This small molecule binds to this protein.
Small molecule (SMILES): O=C[C@H](O)COP(=O)(O)O

Sequence of chain 2.B:
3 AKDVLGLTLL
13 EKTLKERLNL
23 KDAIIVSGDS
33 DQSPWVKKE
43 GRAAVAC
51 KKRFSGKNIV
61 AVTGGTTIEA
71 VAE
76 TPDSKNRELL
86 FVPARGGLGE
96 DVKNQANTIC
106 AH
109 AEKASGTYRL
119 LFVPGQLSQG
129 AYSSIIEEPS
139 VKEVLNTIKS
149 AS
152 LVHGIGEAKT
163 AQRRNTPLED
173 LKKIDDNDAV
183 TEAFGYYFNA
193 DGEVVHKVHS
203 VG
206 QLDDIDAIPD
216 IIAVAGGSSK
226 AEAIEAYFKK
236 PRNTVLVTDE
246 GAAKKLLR

Binding-site contacts:
Ligand atom C2 contacts residue MSE162 of chain 2.B at 3.8 Å.
Ligand atom O3P contacts residue LYS225 of chain 2.B at 3.8 Å.
Ligand atom O2 contacts residue MSE162 of chain 2.B at 3.6 Å.
Ligand atom O2 contacts residue ARG166 of chain 2.B at 4.2 Å.
Ligand atom C3 contacts residue ARG165 of chain 2.B at 4.0 Å.
Ligand atom O1P contacts residue MSE162 of chain 2.B at 3.8 Å.
Ligand atom O2 contacts residue GLY65 of chain 2.B at 3.7 Å.
Ligand atom C1 contacts residue GLY155 of chain 2.B at 3.7 Å.
Ligand atom C1 contacts residue ILE156 of chain 2.B at 3.7 Å (hydrophobic).
Ligand atom O4P contacts residue THR66 of chain 2.B at 2.8 Å (h-bond).
Ligand atom O2 contacts residue ARG165 of chain 2.B at 3.4 Å (salt-bridge).
Ligand atom O4P contacts residue THR67 of chain 2.B at 4.1 Å.
Ligand atom P contacts residue ARG165 of chain 2.B at 3.8 Å.
Ligand atom O3P contacts residue THR66 of chain 2.B at 3.4 Å (h-bond).
Ligand atom O2 contacts residue GLU95 of chain 2.B at 4.1 Å.
Ligand atom O1P contacts residue GLY65 of chain 2.B at 3.7 Å.
Ligand atom C3 contacts residue ILE156 of chain 2.B at 4.2 Å (hydrophobic).
Ligand atom C3 contacts residue GLY157 of chain 2.B at 4.2 Å.
Ligand atom O1P contacts residue THR66 of chain 2.B at 4.0 Å.
Ligand atom O1P contacts residue ARG165 of chain 2.B at 3.2 Å (salt-bridge).
Ligand atom C1 contacts residue MSE162 of chain 2.B at 4.0 Å.
Ligand atom C3 contacts residue LYS225 of chain 2.B at 4.1 Å.
Ligand atom O1 contacts residue ARG166 of chain 2.B at 3.5 Å (salt-bridge).
Ligand atom O4P contacts residue ARG165 of chain 2.B at 2.8 Å (salt-bridge).
Ligand atom O2P contacts residue LYS225 of chain 2.B at 2.7 Å (salt-bridge).
Ligand atom C2 contacts residue GLY64 of chain 2.B at 4.1 Å.
Ligand atom O4P contacts residue GLY65 of chain 2.B at 3.9 Å.
Ligand atom O3P contacts residue GLY65 of chain 2.B at 3.9 Å.
Ligand atom P contacts residue THR66 of chain 2.B at 3.6 Å.
Ligand atom P contacts residue THR67 of chain 2.B at 4.0 Å.
Ligand atom O2P contacts residue THR67 of chain 2.B at 4.2 Å.
Ligand atom O1 contacts residue ALA185 of chain 2.B at 4.3 Å.
Ligand atom O3P contacts residue THR67 of chain 2.B at 2.8 Å (h-bond).
Ligand atom P contacts residue LYS225 of chain 2.B at 3.8 Å.
Ligand atom O2 contacts residue GLY64 of chain 2.B at 3.8 Å.
Ligand atom O1 contacts residue PHE186 of chain 2.B at 4.0 Å.
Ligand atom C1 contacts residue GLY157 of chain 2.B at 3.6 Å.
Ligand atom C3 contacts residue MSE162 of chain 2.B at 3.4 Å.
Ligand atom C1 contacts residue GLU184 of chain 2.B at 3.1 Å.
Ligand atom O1 contacts residue GLU184 of chain 2.B at 2.6 Å (salt-bridge).